This protein binds this small molecule.
Small molecule (SMILES): CN(Cc1cnc2nc(N)nc(N)c2n1)c1ccc(C(=O)N[C@@H](CCC(=O)O)C(=O)O)cc1

Sequence of chain 1.B:
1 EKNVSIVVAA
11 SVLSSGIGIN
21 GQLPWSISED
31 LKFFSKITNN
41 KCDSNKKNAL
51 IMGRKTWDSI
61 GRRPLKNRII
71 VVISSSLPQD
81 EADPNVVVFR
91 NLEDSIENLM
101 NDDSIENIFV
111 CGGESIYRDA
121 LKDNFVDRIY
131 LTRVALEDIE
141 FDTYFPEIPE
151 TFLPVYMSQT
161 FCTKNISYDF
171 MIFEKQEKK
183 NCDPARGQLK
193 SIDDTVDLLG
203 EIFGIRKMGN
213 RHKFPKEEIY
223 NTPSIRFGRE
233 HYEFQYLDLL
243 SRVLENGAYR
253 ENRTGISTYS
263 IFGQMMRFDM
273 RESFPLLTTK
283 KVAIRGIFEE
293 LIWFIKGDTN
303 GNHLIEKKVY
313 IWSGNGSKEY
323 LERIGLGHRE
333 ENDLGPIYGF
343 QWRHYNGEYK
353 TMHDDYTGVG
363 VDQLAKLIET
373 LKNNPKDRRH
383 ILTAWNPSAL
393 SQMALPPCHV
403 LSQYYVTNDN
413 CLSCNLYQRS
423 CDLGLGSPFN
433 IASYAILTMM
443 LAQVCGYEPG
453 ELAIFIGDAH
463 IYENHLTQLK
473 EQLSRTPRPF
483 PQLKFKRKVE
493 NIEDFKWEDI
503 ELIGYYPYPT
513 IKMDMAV

Binding-site contacts:
Ligand atom CM contacts residue THR56 of chain 1.B at 3.2 Å.
Ligand atom N3 contacts residue VAL7 of chain 1.B at 3.3 Å.
Ligand atom N8 contacts residue LEU31 of chain 1.B at 3.7 Å.
Ligand atom C8A contacts residue ASP30 of chain 1.B at 3.6 Å.
Ligand atom C16 contacts residue LEU31 of chain 1.B at 3.7 Å (hydrophobic).
Ligand atom N3 contacts residue VAL8 of chain 1.B at 3.5 Å.
Ligand atom O2 contacts residue PHE34 of chain 1.B at 3.6 Å.
Ligand atom C4A contacts residue NDP1 of chain 1.M at 3.3 Å.
Ligand atom CT contacts residue ARG68 of chain 1.B at 3.8 Å.
Ligand atom C7 contacts residue LEU23 of chain 1.B at 3.5 Å (hydrophobic).
Ligand atom C12 contacts residue PHE34 of chain 1.B at 3.7 Å (hydrophobic).
Ligand atom O1 contacts residue ARG68 of chain 1.B at 3.6 Å.
Ligand atom N5 contacts residue NDP1 of chain 1.M at 3.2 Å.
Ligand atom NA4 contacts residue CYS111 of chain 1.B at 3.2 Å (h-bond).
Ligand atom NA4 contacts residue TYR117 of chain 1.B at 3.5 Å (h-bond).
Ligand atom C4 contacts residue VAL7 of chain 1.B at 3.3 Å (hydrophobic).
Ligand atom O1 contacts residue SER35 of chain 1.B at 2.8 Å (h-bond).
Ligand atom OE2 contacts residue LYS32 of chain 1.B at 3.6 Å.
Ligand atom NA4 contacts residue NDP1 of chain 1.M at 3.7 Å.
Ligand atom C14 contacts residue ILE60 of chain 1.B at 3.6 Å (hydrophobic).
Ligand atom NA4 contacts residue PHE34 of chain 1.B at 3.5 Å.
Ligand atom N3 contacts residue PHE34 of chain 1.B at 3.5 Å.
Ligand atom C2 contacts residue ASP30 of chain 1.B at 3.5 Å.
Ligand atom C9 contacts residue NDP1 of chain 1.M at 3.5 Å.
Ligand atom C6 contacts residue NDP1 of chain 1.M at 3.5 Å.
Ligand atom CT contacts residue SER35 of chain 1.B at 3.5 Å.
Ligand atom O2 contacts residue LEU65 of chain 1.B at 3.5 Å.
Ligand atom C15 contacts residue ILE60 of chain 1.B at 3.7 Å (hydrophobic).
Ligand atom C4A contacts residue PHE34 of chain 1.B at 3.7 Å (hydrophobic).
Ligand atom NA2 contacts residue ASP30 of chain 1.B at 2.9 Å (salt-bridge).
Ligand atom C4 contacts residue NDP1 of chain 1.M at 3.4 Å.
Ligand atom N contacts residue LEU65 of chain 1.B at 3.6 Å.
Ligand atom N8 contacts residue ASP30 of chain 1.B at 3.6 Å.
Ligand atom O2 contacts residue SER35 of chain 1.B at 3.6 Å.
Ligand atom N1 contacts residue ALA9 of chain 1.B at 3.7 Å.
Ligand atom O2 contacts residue ARG68 of chain 1.B at 3.0 Å (salt-bridge).
Ligand atom N1 contacts residue ASP30 of chain 1.B at 2.7 Å (salt-bridge).
Ligand atom NA4 contacts residue VAL7 of chain 1.B at 2.5 Å (h-bond).
Ligand atom C4 contacts residue PHE34 of chain 1.B at 3.4 Å (hydrophobic).
Ligand atom NA2 contacts residue THR132 of chain 1.B at 3.5 Å (h-bond).